Binding-site contacts:
Ligand atom CE contacts residue GLY146 of chain 1.A at 3.1 Å.
Ligand atom N1 contacts residue LYS196 of chain 1.A at 3.5 Å.
Ligand atom C5 contacts residue PHE232 of chain 1.A at 3.2 Å (hydrophobic).
Ligand atom N1 contacts residue ASP231 of chain 1.A at 3.6 Å.
Ligand atom O4' contacts residue GLU195 of chain 1.A at 3.5 Å (salt-bridge).
Ligand atom C1' contacts residue GLU195 of chain 1.A at 3.1 Å.
Ligand atom C2 contacts residue GLY230 of chain 1.A at 3.3 Å.
Ligand atom C3' contacts residue GLU195 of chain 1.A at 3.4 Å.
Ligand atom C6 contacts residue LYS196 of chain 1.A at 3.6 Å.
Ligand atom C4' contacts residue GLU195 of chain 1.A at 3.2 Å.
Ligand atom C8 contacts residue PRO142 of chain 1.A at 3.2 Å (hydrophobic).
Ligand atom N3 contacts residue GLU195 of chain 1.A at 3.6 Å.
Ligand atom CG contacts residue ASN250 of chain 1.A at 3.5 Å.
Ligand atom C4' contacts residue GLY172 of chain 1.A at 3.6 Å.
Ligand atom N6 contacts residue ASP231 of chain 1.A at 3.0 Å (salt-bridge).
Ligand atom C2 contacts residue PHE232 of chain 1.A at 3.2 Å (hydrophobic).
Ligand atom C2 contacts residue GLU195 of chain 1.A at 3.7 Å.
Ligand atom N6 contacts residue PHE232 of chain 1.A at 3.7 Å.
Ligand atom C2 contacts residue LYS196 of chain 1.A at 3.3 Å.
Ligand atom C4 contacts residue PHE232 of chain 1.A at 3.4 Å (hydrophobic).
Ligand atom C1' contacts residue GLY172 of chain 1.A at 3.7 Å.
Ligand atom C2 contacts residue VAL194 of chain 1.A at 3.7 Å (hydrophobic).
Ligand atom N3 contacts residue PHE232 of chain 1.A at 3.6 Å.
Ligand atom C2' contacts residue GLU195 of chain 1.A at 3.5 Å.
Ligand atom C3' contacts residue GLU143 of chain 1.A at 3.7 Å.
Ligand atom N1 contacts residue PHE232 of chain 1.A at 3.1 Å.
Ligand atom N1 contacts residue GLY230 of chain 1.A at 3.5 Å (h-bond).
Ligand atom C5' contacts residue GLY172 of chain 1.A at 3.8 Å.
Ligand atom CG contacts residue VAL144 of chain 1.A at 3.5 Å (hydrophobic).
Ligand atom O3' contacts residue GLU195 of chain 1.A at 2.7 Å (salt-bridge).
Ligand atom O2' contacts residue GLU195 of chain 1.A at 2.6 Å (salt-bridge).
Ligand atom C6 contacts residue PHE232 of chain 1.A at 3.2 Å (hydrophobic).
Ligand atom O4' contacts residue GLY172 of chain 1.A at 3.2 Å.
Ligand atom N6 contacts residue LYS196 of chain 1.A at 3.6 Å.
Ligand atom N3 contacts residue LYS196 of chain 1.A at 3.1 Å (salt-bridge).
Ligand atom N2 contacts residue VAL144 of chain 1.A at 3.6 Å.
Ligand atom C2' contacts residue PRO142 of chain 1.A at 3.6 Å (hydrophobic).
Ligand atom C4 contacts residue LYS196 of chain 1.A at 3.7 Å.
Ligand atom N3 contacts residue GLY172 of chain 1.A at 3.5 Å.
Ligand atom CG contacts residue GLY146 of chain 1.A at 3.5 Å.

Sequence of chain 1.A:
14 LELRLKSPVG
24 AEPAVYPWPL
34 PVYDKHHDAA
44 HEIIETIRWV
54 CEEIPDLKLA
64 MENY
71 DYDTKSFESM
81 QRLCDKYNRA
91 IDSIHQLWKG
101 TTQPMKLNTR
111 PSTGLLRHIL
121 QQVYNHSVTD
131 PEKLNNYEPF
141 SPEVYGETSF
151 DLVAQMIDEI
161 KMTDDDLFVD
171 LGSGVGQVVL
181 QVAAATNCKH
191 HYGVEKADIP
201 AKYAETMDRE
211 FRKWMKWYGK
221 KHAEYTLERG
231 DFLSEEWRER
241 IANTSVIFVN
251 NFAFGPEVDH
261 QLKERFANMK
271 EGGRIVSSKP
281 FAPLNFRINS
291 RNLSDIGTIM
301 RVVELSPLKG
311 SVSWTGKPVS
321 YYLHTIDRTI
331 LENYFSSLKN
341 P

A small-molecule ligand and the protein it binds are described below.
Small molecule (SMILES): CN(C)C[C@H]1O[C@@H](n2cnc3c(N)ncnc32)[C@H](O)[C@@H]1O